Binding-site contacts:
Ligand atom C6 contacts residue ASN182 of chain 1.A at 3.7 Å.
Ligand atom C3 contacts residue NAG1 of chain 1.O at 4.3 Å.
Ligand atom C6 contacts residue NAG1 of chain 1.K at 4.0 Å.
Ligand atom N2 contacts residue NAG1 of chain 1.O at 3.4 Å (h-bond).
Ligand atom O5 contacts residue ASN183 of chain 1.C at 4.3 Å.
Ligand atom C1 contacts residue NAG1 of chain 1.O at 4.4 Å.
Ligand atom C7 contacts residue NAG1 of chain 1.K at 4.2 Å.
Ligand atom O5 contacts residue ASN183 of chain 1.A at 2.4 Å (h-bond).
Ligand atom C5 contacts residue NAG1 of chain 1.O at 4.4 Å.
Ligand atom C7 contacts residue ASN183 of chain 1.A at 4.0 Å.
Ligand atom O6 contacts residue ASN182 of chain 1.A at 3.3 Å (h-bond).
Ligand atom C1 contacts residue ASN183 of chain 1.C at 3.5 Å.
Ligand atom C5 contacts residue ASN182 of chain 1.A at 3.8 Å.
Ligand atom O5 contacts residue ASN182 of chain 1.A at 3.1 Å (h-bond).
Ligand atom C3 contacts residue ASN183 of chain 1.A at 3.8 Å.
Ligand atom C2 contacts residue NAG1 of chain 1.K at 4.4 Å.
Ligand atom C8 contacts residue NAG1 of chain 1.O at 3.2 Å.
Ligand atom O6 contacts residue NAG1 of chain 1.O at 4.0 Å.
Ligand atom O5 contacts residue NAG1 of chain 1.K at 4.4 Å.
Ligand atom C2 contacts residue ASN183 of chain 1.A at 2.5 Å.
Ligand atom N2 contacts residue ASN183 of chain 1.A at 2.9 Å (h-bond).
Ligand atom C5 contacts residue ASN183 of chain 1.A at 3.7 Å.
Ligand atom O3 contacts residue NAG1 of chain 1.K at 4.3 Å.
Ligand atom C4 contacts residue ASN183 of chain 1.A at 4.3 Å.
Ligand atom C7 contacts residue NAG1 of chain 1.O at 3.7 Å.
Ligand atom O7 contacts residue NAG1 of chain 1.K at 3.2 Å.
Ligand atom C1 contacts residue ASN182 of chain 1.A at 3.8 Å.
Ligand atom C1 contacts residue ASN183 of chain 1.A at 1.4 Å.
Ligand atom C4 contacts residue NAG1 of chain 1.K at 4.5 Å.

A protein and the small-molecule ligand that binds it are described below.
Small molecule (SMILES): CC(=O)N[C@@H]1[C@@H](O)[C@H](O)[C@@H](CO)O[C@H]1O

Sequence of chain 1.A:
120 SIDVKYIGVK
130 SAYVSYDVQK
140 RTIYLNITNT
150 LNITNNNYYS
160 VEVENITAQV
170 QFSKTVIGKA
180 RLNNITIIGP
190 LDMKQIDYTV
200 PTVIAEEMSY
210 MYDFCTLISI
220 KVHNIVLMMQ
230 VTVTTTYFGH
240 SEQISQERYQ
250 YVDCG

Sequence of chain 1.C:
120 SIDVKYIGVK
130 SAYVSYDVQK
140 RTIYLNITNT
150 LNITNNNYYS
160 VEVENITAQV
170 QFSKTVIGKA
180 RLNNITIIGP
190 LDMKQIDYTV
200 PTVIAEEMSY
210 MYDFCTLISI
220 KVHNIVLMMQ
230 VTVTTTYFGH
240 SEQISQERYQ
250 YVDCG